Sequence of chain 1.B:
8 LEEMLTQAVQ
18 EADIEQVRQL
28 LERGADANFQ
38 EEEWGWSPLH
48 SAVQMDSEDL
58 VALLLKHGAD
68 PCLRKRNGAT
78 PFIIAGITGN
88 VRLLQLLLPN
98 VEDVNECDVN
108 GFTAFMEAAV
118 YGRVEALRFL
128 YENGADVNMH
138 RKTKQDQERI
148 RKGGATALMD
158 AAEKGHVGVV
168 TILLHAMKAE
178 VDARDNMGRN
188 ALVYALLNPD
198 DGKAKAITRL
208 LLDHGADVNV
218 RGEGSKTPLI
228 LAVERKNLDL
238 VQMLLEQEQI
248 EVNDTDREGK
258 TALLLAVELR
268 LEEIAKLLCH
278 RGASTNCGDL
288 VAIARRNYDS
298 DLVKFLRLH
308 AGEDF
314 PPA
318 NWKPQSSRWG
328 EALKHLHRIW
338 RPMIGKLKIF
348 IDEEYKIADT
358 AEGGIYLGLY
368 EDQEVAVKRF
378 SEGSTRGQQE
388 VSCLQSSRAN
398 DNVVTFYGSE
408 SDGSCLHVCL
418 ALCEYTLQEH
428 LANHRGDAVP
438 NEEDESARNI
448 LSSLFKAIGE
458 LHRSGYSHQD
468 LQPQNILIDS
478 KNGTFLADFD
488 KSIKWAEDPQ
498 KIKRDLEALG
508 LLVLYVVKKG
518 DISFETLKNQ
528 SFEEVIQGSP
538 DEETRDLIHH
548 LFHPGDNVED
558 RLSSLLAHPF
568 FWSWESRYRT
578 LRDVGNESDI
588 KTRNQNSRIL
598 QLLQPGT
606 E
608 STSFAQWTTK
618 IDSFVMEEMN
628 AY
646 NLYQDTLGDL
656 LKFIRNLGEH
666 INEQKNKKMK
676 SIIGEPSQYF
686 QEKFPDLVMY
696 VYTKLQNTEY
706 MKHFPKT

A protein and the small-molecule ligand that binds it are described below.
Small molecule (SMILES): Nc1ncnc2c1ncn2[C@@H]1O[C@H](CO[P](=O)(O)O[C@@H]2[C@H](O)[C@@H](CO[P](=O)(O)O[C@@H]3[C@H](O)[C@@H](COP(=O)(O)O)O[C@H]3n3cnc4c(N)ncnc43)O[C@H]2n2cnc3c(N)ncnc32)[C@@H](O)[C@H]1O

Binding-site contacts:
Ligand atom N1 contacts residue GLU114 of chain 1.A at 2.6 Å (salt-bridge).
Ligand atom N21 contacts residue SER48 of chain 1.A at 3.5 Å (h-bond).
Ligand atom C16 contacts residue TYR118 of chain 1.A at 3.4 Å (hydrophobic).
Ligand atom N21 contacts residue ARG292 of chain 1.B at 2.9 Å (salt-bridge).
Ligand atom C26 contacts residue TRP43 of chain 1.A at 3.5 Å (hydrophobic).
Ligand atom N26 contacts residue SER48 of chain 1.A at 3.1 Å (h-bond).
Ligand atom C6 contacts residue PHE109 of chain 1.A at 3.4 Å (hydrophobic).
Ligand atom C2 contacts residue GLU114 of chain 1.A at 3.0 Å.
Ligand atom OMP contacts residue TRP43 of chain 1.A at 3.2 Å (h-bond).
Ligand atom C12 contacts residue TYR295 of chain 1.B at 3.3 Å (hydrophobic).
Ligand atom C4 contacts residue PHE109 of chain 1.A at 3.5 Å (hydrophobic).
Ligand atom N23 contacts residue TRP43 of chain 1.A at 3.5 Å.
Ligand atom OCP contacts residue ARG338 of chain 1.B at 2.8 Å (salt-bridge).
Ligand atom OLP contacts residue TYR295 of chain 1.B at 2.7 Å (h-bond).
Ligand atom C24 contacts residue ARG292 of chain 1.B at 3.2 Å.
Ligand atom N16 contacts residue TYR118 of chain 1.A at 3.4 Å (h-bond).
Ligand atom C22 contacts residue ARG292 of chain 1.B at 3.4 Å.
Ligand atom O4' contacts residue ASN107 of chain 1.A at 3.3 Å (h-bond).
Ligand atom N26 contacts residue GLN51 of chain 1.A at 2.6 Å (h-bond).
Ligand atom N6 contacts residue GLU114 of chain 1.A at 3.2 Å (salt-bridge).
Ligand atom C5 contacts residue PHE109 of chain 1.A at 3.4 Å (hydrophobic).
Ligand atom OMP contacts residue LYS72 of chain 1.A at 2.7 Å (salt-bridge).
Ligand atom OE' contacts residue ASN74 of chain 1.A at 3.5 Å (h-bond).
Ligand atom C25 contacts residue ARG292 of chain 1.B at 3.3 Å.
Ligand atom OO' contacts residue TRP43 of chain 1.A at 3.3 Å (h-bond).
Ligand atom N27 contacts residue GLN51 of chain 1.A at 3.3 Å (h-bond).
Ligand atom P contacts residue ARG138 of chain 1.A at 3.5 Å.
Ligand atom O3P contacts residue ARG138 of chain 1.A at 3.0 Å (salt-bridge).
Ligand atom N26 contacts residue ARG292 of chain 1.B at 3.5 Å (salt-bridge).
Ligand atom CO' contacts residue TRP41 of chain 1.A at 3.5 Å (hydrophobic).
Ligand atom N11 contacts residue TYR118 of chain 1.A at 2.7 Å (h-bond).
Ligand atom N26 contacts residue TRP43 of chain 1.A at 3.4 Å.
Ligand atom C24 contacts residue TRP43 of chain 1.A at 3.5 Å (hydrophobic).
Ligand atom O1P contacts residue ARG138 of chain 1.A at 2.7 Å (salt-bridge).
Ligand atom C25 contacts residue TRP43 of chain 1.A at 3.4 Å (hydrophobic).
Ligand atom N23 contacts residue ARG292 of chain 1.B at 3.0 Å (salt-bridge).
Ligand atom N27 contacts residue TRP43 of chain 1.A at 3.4 Å.
Ligand atom C26 contacts residue ARG292 of chain 1.B at 3.1 Å.
Ligand atom N29 contacts residue TRP43 of chain 1.A at 3.5 Å (h-bond).
Ligand atom OO' contacts residue TRP41 of chain 1.A at 3.4 Å.

Sequence of chain 1.A:
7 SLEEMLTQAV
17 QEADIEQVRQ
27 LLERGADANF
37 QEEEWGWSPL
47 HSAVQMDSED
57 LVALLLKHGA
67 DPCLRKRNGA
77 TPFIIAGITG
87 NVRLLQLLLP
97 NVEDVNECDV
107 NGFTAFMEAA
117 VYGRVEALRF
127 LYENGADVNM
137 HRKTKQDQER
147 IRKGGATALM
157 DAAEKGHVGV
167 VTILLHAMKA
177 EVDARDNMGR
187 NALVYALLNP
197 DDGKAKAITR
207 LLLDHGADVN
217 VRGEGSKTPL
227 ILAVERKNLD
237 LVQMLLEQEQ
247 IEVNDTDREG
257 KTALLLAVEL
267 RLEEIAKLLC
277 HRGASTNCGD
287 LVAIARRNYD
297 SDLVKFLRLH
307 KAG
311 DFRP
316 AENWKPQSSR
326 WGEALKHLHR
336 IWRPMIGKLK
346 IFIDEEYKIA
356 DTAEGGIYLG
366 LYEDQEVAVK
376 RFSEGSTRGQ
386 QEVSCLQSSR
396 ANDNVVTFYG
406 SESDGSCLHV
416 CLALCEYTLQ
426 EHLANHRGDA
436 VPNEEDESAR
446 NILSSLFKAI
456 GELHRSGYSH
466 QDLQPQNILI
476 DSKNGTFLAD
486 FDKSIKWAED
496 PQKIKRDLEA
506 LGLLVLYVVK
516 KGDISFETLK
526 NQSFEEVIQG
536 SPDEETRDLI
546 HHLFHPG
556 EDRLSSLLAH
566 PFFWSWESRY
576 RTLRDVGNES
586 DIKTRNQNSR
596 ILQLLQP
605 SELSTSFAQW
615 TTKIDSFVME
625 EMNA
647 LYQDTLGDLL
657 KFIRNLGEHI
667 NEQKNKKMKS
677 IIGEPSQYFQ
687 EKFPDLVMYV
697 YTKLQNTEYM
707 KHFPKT